Sequence of chain 1.A:
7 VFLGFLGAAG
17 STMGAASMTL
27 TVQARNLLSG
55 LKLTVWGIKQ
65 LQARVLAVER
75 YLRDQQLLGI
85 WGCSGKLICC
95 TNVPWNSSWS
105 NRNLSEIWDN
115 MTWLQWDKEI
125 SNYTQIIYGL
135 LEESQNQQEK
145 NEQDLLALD

Binding-site contacts:
Ligand atom C1 contacts residue SER102 of chain 1.A at 3.8 Å.
Ligand atom O7 contacts residue ASN100 of chain 1.A at 3.9 Å.
Ligand atom O5 contacts residue ASN100 of chain 1.A at 2.5 Å (h-bond).
Ligand atom O5 contacts residue SER102 of chain 1.A at 3.9 Å.
Ligand atom C2 contacts residue SER102 of chain 1.A at 4.0 Å.
Ligand atom C2 contacts residue ASN100 of chain 1.A at 2.5 Å.
Ligand atom C5 contacts residue ASN100 of chain 1.A at 3.7 Å.
Ligand atom C7 contacts residue ASN100 of chain 1.A at 3.7 Å.
Ligand atom N2 contacts residue ASN100 of chain 1.A at 3.0 Å (h-bond).
Ligand atom O7 contacts residue SER102 of chain 1.A at 4.2 Å.
Ligand atom C1 contacts residue ASN100 of chain 1.A at 1.4 Å.
Ligand atom O7 contacts residue TRP103 of chain 1.A at 4.3 Å.
Ligand atom C3 contacts residue ASN100 of chain 1.A at 3.8 Å.
Ligand atom C4 contacts residue ASN100 of chain 1.A at 4.2 Å.

The small molecule below binds the protein below.
Small molecule (SMILES): CC(=O)N[C@@H]1[C@@H](O)[C@H](O)[C@@H](CO)O[C@H]1O